Binding-site contacts:
Ligand atom C6 contacts residue ARG52 of chain 1.B at 3.5 Å.
Ligand atom O5 contacts residue ALA71 of chain 1.B at 3.8 Å.
Ligand atom C7 contacts residue ASN95 of chain 1.B at 3.1 Å.
Ligand atom O7 contacts residue VAL69 of chain 1.B at 3.9 Å.
Ligand atom C6 contacts residue ALA71 of chain 1.B at 3.9 Å (hydrophobic).
Ligand atom C6 contacts residue ALA71 of chain 1.B at 4.5 Å (hydrophobic).
Ligand atom C6 contacts residue PHE70 of chain 1.B at 4.5 Å (hydrophobic).
Ligand atom C5 contacts residue ASN95 of chain 1.B at 3.6 Å.
Ligand atom C2 contacts residue ARG52 of chain 1.B at 4.1 Å.
Ligand atom C1 contacts residue ARG52 of chain 1.B at 4.2 Å.
Ligand atom C6 contacts residue ALA50 of chain 1.B at 4.2 Å (hydrophobic).
Ligand atom O7 contacts residue ASN95 of chain 1.B at 2.9 Å (h-bond).
Ligand atom O4 contacts residue ARG49 of chain 1.B at 4.3 Å.
Ligand atom C1 contacts residue ASN95 of chain 1.B at 1.4 Å.
Ligand atom C7 contacts residue VAL69 of chain 1.B at 4.4 Å (hydrophobic).
Ligand atom C4 contacts residue ASN95 of chain 1.B at 4.2 Å.
Ligand atom C3 contacts residue ASN95 of chain 1.B at 3.8 Å.
Ligand atom O5 contacts residue PHE70 of chain 1.B at 4.2 Å.
Ligand atom C1 contacts residue ALA71 of chain 1.B at 4.2 Å (hydrophobic).
Ligand atom C4 contacts residue ARG49 of chain 1.B at 4.3 Å.
Ligand atom C5 contacts residue VAL69 of chain 1.B at 4.0 Å (hydrophobic).
Ligand atom C8 contacts residue ASN95 of chain 1.B at 3.5 Å.
Ligand atom O5 contacts residue ASN95 of chain 1.B at 2.3 Å (h-bond).
Ligand atom C5 contacts residue ARG52 of chain 1.B at 4.2 Å.
Ligand atom C5 contacts residue ALA71 of chain 1.B at 4.5 Å (hydrophobic).
Ligand atom C6 contacts residue VAL51 of chain 1.B at 3.5 Å (hydrophobic).
Ligand atom C5 contacts residue ARG49 of chain 1.B at 4.4 Å.
Ligand atom C5 contacts residue ALA71 of chain 1.B at 4.0 Å (hydrophobic).
Ligand atom N2 contacts residue ASN95 of chain 1.B at 2.9 Å (h-bond).
Ligand atom O5 contacts residue ARG52 of chain 1.B at 3.4 Å (salt-bridge).
Ligand atom C5 contacts residue PHE70 of chain 1.B at 4.3 Å (hydrophobic).
Ligand atom O4 contacts residue ARG52 of chain 1.B at 3.6 Å.
Ligand atom C8 contacts residue VAL69 of chain 1.B at 4.1 Å (hydrophobic).
Ligand atom C1 contacts residue PHE70 of chain 1.B at 4.4 Å (hydrophobic).
Ligand atom C2 contacts residue ASN95 of chain 1.B at 2.4 Å.
Ligand atom C6 contacts residue ARG49 of chain 1.B at 3.6 Å.

A protein and the small-molecule ligand that binds it are described below.
Small molecule (SMILES): CC(=O)N[C@H]1[C@H](O[C@H]2[C@H](O)[C@@H](NC(C)=O)CO[C@@H]2CO[C@@H]2O[C@@H](C)[C@@H](O)[C@@H](O)[C@@H]2O)O[C@H](CO)[C@@H](O)[C@@H]1O

Sequence of chain 1.B:
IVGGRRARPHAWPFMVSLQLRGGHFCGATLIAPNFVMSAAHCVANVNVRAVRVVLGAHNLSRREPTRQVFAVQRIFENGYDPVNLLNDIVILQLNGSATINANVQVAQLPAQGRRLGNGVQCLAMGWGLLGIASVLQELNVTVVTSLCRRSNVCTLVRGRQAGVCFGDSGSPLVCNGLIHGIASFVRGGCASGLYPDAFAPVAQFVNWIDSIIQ